Binding-site contacts:
Ligand atom CA contacts residue ASN180 of chain 2.A at 3.4 Å.
Ligand atom O contacts residue GLU187 of chain 2.A at 3.4 Å (salt-bridge).
Ligand atom P contacts residue ARG134 of chain 2.A at 3.8 Å.
Ligand atom CG contacts residue GLU19 of chain 2.A at 3.7 Å.
Ligand atom O3P contacts residue ARG134 of chain 2.A at 2.9 Å (salt-bridge).
Ligand atom O contacts residue ASN231 of chain 2.A at 2.9 Å (h-bond).
Ligand atom O contacts residue VAL51 of chain 2.A at 3.5 Å.
Ligand atom CB contacts residue ASN180 of chain 2.A at 3.8 Å.
Ligand atom O1P contacts residue ARG61 of chain 2.A at 2.8 Å (salt-bridge).
Ligand atom O contacts residue VAL183 of chain 2.A at 3.5 Å.
Ligand atom CA contacts residue LEU234 of chain 2.A at 3.7 Å (hydrophobic).
Ligand atom CD1 contacts residue UHT1 of chain 2.E at 3.7 Å.
Ligand atom C contacts residue ASN231 of chain 2.A at 3.5 Å.
Ligand atom CB contacts residue ASN180 of chain 2.A at 3.3 Å.
Ligand atom C contacts residue ASN180 of chain 2.A at 3.6 Å.
Ligand atom N contacts residue ASN231 of chain 2.A at 2.8 Å (h-bond).
Ligand atom NH2 contacts residue GLU19 of chain 2.A at 3.0 Å (salt-bridge).
Ligand atom N contacts residue LEU179 of chain 2.A at 3.6 Å.
Ligand atom CA contacts residue ASN231 of chain 2.A at 3.4 Å.
Ligand atom N contacts residue ASN180 of chain 2.A at 2.9 Å (h-bond).
Ligand atom CB contacts residue GLU187 of chain 2.A at 3.3 Å.
Ligand atom C contacts residue LEU179 of chain 2.A at 3.8 Å (hydrophobic).
Ligand atom O contacts residue LEU179 of chain 2.A at 3.7 Å.
Ligand atom O2P contacts residue ARG61 of chain 2.A at 2.9 Å (salt-bridge).
Ligand atom NE contacts residue GLU19 of chain 2.A at 3.0 Å (salt-bridge).
Ligand atom C contacts residue UHT1 of chain 2.E at 3.6 Å.
Ligand atom O2P contacts residue ARG134 of chain 2.A at 2.8 Å (salt-bridge).
Ligand atom CG2 contacts residue ASN180 of chain 2.A at 3.4 Å.
Ligand atom CB contacts residue TRP235 of chain 2.A at 3.5 Å (hydrophobic).
Ligand atom CG1 contacts residue UHT1 of chain 2.E at 3.7 Å.
Ligand atom NE contacts residue VAL51 of chain 2.A at 3.7 Å.
Ligand atom O3P contacts residue TYR135 of chain 2.A at 2.5 Å (h-bond).
Ligand atom O contacts residue UHT1 of chain 2.E at 3.5 Å.
Ligand atom O contacts residue UHT1 of chain 2.E at 3.6 Å.
Ligand atom CG2 contacts residue LYS127 of chain 2.A at 3.8 Å.
Ligand atom O contacts residue UHT1 of chain 2.E at 3.8 Å.
Ligand atom N contacts residue LEU234 of chain 2.A at 3.3 Å.
Ligand atom P contacts residue ARG61 of chain 2.A at 3.7 Å.
Ligand atom P contacts residue TYR135 of chain 2.A at 3.8 Å.
Ligand atom NH2 contacts residue LEU48 of chain 2.A at 3.6 Å.

This small molecule binds to this protein.
Small molecule (SMILES): CC[C@H](C)[C@H](NC(=O)[C@H](COP(=O)(O)O)NC(=O)CNC(=O)[C@H](C)N)C(=O)N1CCC[C@H]1C(=O)NCC(=O)N[C@H](C=O)CCCN=C(N)N

Sequence of chain 2.A:
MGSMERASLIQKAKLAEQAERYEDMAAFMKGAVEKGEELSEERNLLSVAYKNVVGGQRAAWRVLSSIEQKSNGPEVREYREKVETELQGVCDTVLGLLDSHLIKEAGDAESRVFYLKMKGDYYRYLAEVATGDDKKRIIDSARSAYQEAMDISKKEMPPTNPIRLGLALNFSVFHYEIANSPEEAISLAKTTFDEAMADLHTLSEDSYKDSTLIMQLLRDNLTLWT